Binding-site contacts:
Ligand atom N2 contacts residue TRP33 of chain 1.A at 3.7 Å.
Ligand atom O6 contacts residue TRP33 of chain 1.A at 3.5 Å.
Ligand atom OP1 contacts residue ARG34 of chain 1.A at 3.8 Å.
Ligand atom C8 contacts residue ARG34 of chain 1.A at 3.8 Å.
Ligand atom N2 contacts residue GLY37 of chain 1.A at 3.7 Å.
Ligand atom OP2 contacts residue ARG34 of chain 1.A at 2.9 Å (salt-bridge).
Ligand atom P contacts residue TYR38 of chain 1.A at 3.6 Å.
Ligand atom C5' contacts residue GLY65 of chain 1.A at 3.8 Å.
Ligand atom N1 contacts residue TRP33 of chain 1.A at 3.5 Å (h-bond).
Ligand atom N3 contacts residue TRP33 of chain 1.A at 3.1 Å (h-bond).
Ligand atom O4' contacts residue TYR38 of chain 1.A at 3.5 Å.
Ligand atom C1' contacts residue GLY37 of chain 1.A at 3.8 Å.
Ligand atom P contacts residue GLY63 of chain 1.A at 3.9 Å.
Ligand atom C6 contacts residue TRP33 of chain 1.A at 3.7 Å (hydrophobic).
Ligand atom O4' contacts residue ARG34 of chain 1.A at 3.3 Å.
Ligand atom OP1 contacts residue GLY65 of chain 1.A at 2.7 Å (h-bond).
Ligand atom OP1 contacts residue TYR38 of chain 1.A at 2.9 Å (h-bond).
Ligand atom OP1 contacts residue ILE64 of chain 1.A at 3.6 Å.
Ligand atom N3 contacts residue GLY37 of chain 1.A at 3.3 Å.
Ligand atom O5' contacts residue ARG34 of chain 1.A at 3.5 Å (salt-bridge).
Ligand atom P contacts residue GLY65 of chain 1.A at 3.8 Å.
Ligand atom O3' contacts residue GLY63 of chain 1.A at 3.1 Å.
Ligand atom C4' contacts residue TYR38 of chain 1.A at 3.6 Å (hydrophobic).
Ligand atom OP2 contacts residue GLY65 of chain 1.A at 3.7 Å.
Ligand atom C5 contacts residue TRP33 of chain 1.A at 3.8 Å (hydrophobic).
Ligand atom O5' contacts residue TYR38 of chain 1.A at 3.2 Å.
Ligand atom OP1 contacts residue MET68 of chain 1.A at 3.0 Å.
Ligand atom OP1 contacts residue GLY63 of chain 1.A at 2.9 Å (h-bond).
Ligand atom P contacts residue ARG34 of chain 1.A at 3.5 Å.
Ligand atom C4 contacts residue TRP33 of chain 1.A at 3.4 Å (hydrophobic).
Ligand atom C5' contacts residue GLY63 of chain 1.A at 3.5 Å.
Ligand atom OP1 contacts residue TYR26 of chain 1.A at 2.8 Å (h-bond).
Ligand atom C2 contacts residue TRP33 of chain 1.A at 3.2 Å (hydrophobic).
Ligand atom O3' contacts residue ILE64 of chain 1.A at 3.6 Å (h-bond).
Ligand atom OP1 contacts residue ILE61 of chain 1.A at 3.6 Å (h-bond).
Ligand atom OP2 contacts residue ARG67 of chain 1.A at 3.8 Å.
Ligand atom C1' contacts residue ARG34 of chain 1.A at 3.7 Å.
Ligand atom C4' contacts residue GLY63 of chain 1.A at 3.6 Å.
Ligand atom N9 contacts residue ARG34 of chain 1.A at 3.7 Å.
Ligand atom C2 contacts residue GLY37 of chain 1.A at 3.9 Å.

A protein and the small-molecule ligand that binds it are described below.
Small molecule (SMILES): Nc1ccn([C@H]2C[C@H](O[P](=O)(O)OC[C@H]3O[C@@H](n4cnc5c(=O)nc(N)[nH]c54)C[C@@H]3O)[C@@H](CO[P](=O)(O)O[C@H]3C[C@H](n4ccc(N)nc4=O)O[C@@H]3CO[P](=O)(O)O[C@H]3C[C@H](n4cnc5c(=O)nc(N)[nH]c54)O[C@@H]3COP(=O)(O)O)O2)c(=O)n1

Sequence of chain 1.A:
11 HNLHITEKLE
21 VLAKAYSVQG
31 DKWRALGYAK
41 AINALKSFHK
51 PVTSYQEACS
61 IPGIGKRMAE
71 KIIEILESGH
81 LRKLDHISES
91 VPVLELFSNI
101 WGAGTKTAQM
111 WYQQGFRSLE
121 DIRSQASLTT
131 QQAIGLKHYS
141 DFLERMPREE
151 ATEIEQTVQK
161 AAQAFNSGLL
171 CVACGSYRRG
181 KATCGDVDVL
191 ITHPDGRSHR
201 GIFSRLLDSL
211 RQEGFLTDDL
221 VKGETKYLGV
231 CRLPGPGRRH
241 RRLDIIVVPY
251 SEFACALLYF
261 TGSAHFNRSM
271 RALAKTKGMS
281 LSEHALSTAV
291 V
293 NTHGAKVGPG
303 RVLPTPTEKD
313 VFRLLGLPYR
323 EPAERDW